Binding-site contacts:
Ligand atom N2 contacts residue ASN801 of chain 1.C at 2.9 Å (h-bond).
Ligand atom C5 contacts residue SER803 of chain 1.C at 3.4 Å.
Ligand atom C6 contacts residue GLN804 of chain 1.C at 3.8 Å.
Ligand atom C4 contacts residue ASN801 of chain 1.C at 4.2 Å.
Ligand atom O7 contacts residue ASN801 of chain 1.C at 4.3 Å.
Ligand atom C8 contacts residue GLN804 of chain 1.C at 4.3 Å.
Ligand atom C7 contacts residue ASN801 of chain 1.C at 3.8 Å.
Ligand atom C6 contacts residue SER803 of chain 1.C at 4.2 Å.
Ligand atom O6 contacts residue GLN804 of chain 1.C at 4.4 Å.
Ligand atom C5 contacts residue ASN801 of chain 1.C at 3.6 Å.
Ligand atom C3 contacts residue ASN801 of chain 1.C at 3.8 Å.
Ligand atom O5 contacts residue SER803 of chain 1.C at 3.4 Å (h-bond).
Ligand atom C1 contacts residue ASN801 of chain 1.C at 1.4 Å.
Ligand atom O5 contacts residue ASN801 of chain 1.C at 2.3 Å (h-bond).
Ligand atom C1 contacts residue SER803 of chain 1.C at 3.3 Å.
Ligand atom C2 contacts residue ASN801 of chain 1.C at 2.5 Å.

Sequence of chain 1.C:
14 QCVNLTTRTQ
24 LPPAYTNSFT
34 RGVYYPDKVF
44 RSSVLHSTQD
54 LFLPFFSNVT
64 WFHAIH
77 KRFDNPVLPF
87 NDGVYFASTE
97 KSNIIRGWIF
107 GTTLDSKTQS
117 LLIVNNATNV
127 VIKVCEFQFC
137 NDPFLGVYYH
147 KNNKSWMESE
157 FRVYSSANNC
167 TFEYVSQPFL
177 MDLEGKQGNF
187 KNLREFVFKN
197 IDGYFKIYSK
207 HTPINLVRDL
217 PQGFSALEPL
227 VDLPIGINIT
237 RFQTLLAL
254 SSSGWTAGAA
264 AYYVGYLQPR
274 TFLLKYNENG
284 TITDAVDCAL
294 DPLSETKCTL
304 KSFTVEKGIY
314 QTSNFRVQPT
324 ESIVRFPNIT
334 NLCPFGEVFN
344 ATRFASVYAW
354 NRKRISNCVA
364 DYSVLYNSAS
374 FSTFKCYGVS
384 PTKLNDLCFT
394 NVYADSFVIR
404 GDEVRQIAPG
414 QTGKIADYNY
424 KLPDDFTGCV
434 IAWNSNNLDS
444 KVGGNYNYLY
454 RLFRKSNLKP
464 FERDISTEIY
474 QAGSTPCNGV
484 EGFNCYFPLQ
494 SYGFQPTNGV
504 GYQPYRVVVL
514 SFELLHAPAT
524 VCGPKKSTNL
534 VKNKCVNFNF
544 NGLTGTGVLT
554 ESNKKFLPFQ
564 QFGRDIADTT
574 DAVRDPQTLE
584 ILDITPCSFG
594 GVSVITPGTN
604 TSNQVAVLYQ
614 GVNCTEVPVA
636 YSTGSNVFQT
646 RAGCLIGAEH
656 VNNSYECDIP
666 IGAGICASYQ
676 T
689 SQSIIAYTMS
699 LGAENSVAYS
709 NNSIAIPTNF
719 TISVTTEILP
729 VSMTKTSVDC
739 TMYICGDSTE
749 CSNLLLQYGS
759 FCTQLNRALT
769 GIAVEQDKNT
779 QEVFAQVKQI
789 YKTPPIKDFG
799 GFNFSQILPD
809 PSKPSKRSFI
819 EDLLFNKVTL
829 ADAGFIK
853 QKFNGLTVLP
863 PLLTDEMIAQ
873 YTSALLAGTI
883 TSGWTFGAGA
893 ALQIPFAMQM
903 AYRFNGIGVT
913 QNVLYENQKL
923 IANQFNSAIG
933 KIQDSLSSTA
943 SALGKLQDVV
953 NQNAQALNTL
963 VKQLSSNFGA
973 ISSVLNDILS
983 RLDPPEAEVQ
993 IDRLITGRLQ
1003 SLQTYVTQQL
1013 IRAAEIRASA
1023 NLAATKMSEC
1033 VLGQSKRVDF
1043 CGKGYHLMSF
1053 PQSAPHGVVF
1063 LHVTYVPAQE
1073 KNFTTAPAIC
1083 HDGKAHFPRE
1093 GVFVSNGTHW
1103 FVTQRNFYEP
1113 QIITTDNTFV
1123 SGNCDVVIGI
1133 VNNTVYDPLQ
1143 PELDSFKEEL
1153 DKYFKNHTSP

The small molecule below binds the protein below.
Small molecule (SMILES): CC(=O)N[C@H]1[C@H](O[C@H]2[C@H](O)[C@@H](NC(C)=O)CO[C@@H]2CO)O[C@H](CO)[C@@H](O)[C@@H]1O